Binding-site contacts:
Ligand atom O5 contacts residue ASN798 of chain 1.A at 2.3 Å (h-bond).
Ligand atom C2 contacts residue ASN798 of chain 1.A at 2.5 Å.
Ligand atom C1 contacts residue ASN798 of chain 1.A at 1.4 Å.
Ligand atom C4 contacts residue ASN798 of chain 1.A at 4.2 Å.
Ligand atom O5 contacts residue SER800 of chain 1.A at 3.4 Å (h-bond).
Ligand atom O7 contacts residue ASN798 of chain 1.A at 4.1 Å.
Ligand atom C3 contacts residue ASN798 of chain 1.A at 3.8 Å.
Ligand atom C6 contacts residue GLN801 of chain 1.A at 3.8 Å.
Ligand atom C5 contacts residue ASN798 of chain 1.A at 3.7 Å.
Ligand atom C6 contacts residue SER800 of chain 1.A at 4.3 Å.
Ligand atom C5 contacts residue SER800 of chain 1.A at 3.6 Å.
Ligand atom C5 contacts residue GLN801 of chain 1.A at 4.2 Å.
Ligand atom C1 contacts residue SER800 of chain 1.A at 3.3 Å.
Ligand atom C7 contacts residue ASN798 of chain 1.A at 3.7 Å.
Ligand atom N2 contacts residue ASN798 of chain 1.A at 2.9 Å (h-bond).

Sequence of chain 1.A:
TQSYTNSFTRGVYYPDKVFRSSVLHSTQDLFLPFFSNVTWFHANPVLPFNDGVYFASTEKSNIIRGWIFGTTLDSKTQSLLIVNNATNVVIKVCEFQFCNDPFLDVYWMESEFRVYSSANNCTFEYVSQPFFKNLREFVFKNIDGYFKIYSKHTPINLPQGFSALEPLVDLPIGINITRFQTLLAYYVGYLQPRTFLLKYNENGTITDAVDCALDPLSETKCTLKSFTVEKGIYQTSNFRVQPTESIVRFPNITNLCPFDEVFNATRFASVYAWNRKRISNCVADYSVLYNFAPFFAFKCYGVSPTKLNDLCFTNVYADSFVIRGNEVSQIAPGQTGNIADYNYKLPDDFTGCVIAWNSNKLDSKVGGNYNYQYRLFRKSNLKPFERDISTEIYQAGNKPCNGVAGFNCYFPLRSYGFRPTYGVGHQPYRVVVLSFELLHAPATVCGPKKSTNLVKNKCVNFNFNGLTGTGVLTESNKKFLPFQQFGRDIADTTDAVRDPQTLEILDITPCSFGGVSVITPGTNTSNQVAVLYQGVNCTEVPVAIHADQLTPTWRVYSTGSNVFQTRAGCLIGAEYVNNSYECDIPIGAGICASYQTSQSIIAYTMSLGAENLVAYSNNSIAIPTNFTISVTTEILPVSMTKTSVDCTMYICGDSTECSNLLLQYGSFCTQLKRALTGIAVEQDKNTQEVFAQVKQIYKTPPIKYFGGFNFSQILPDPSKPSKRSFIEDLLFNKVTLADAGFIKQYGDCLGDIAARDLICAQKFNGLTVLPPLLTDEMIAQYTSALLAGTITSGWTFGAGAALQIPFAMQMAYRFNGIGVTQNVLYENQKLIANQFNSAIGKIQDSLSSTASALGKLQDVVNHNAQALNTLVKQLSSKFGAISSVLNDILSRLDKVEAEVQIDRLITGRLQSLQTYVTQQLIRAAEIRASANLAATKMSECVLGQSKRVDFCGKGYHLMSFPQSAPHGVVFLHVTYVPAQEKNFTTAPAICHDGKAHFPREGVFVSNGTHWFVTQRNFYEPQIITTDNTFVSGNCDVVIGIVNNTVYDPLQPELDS

A small-molecule ligand and the protein it binds are described below.
Small molecule (SMILES): CC(=O)N[C@@H]1[C@@H](O)[C@H](O)[C@@H](CO)O[C@H]1O